Sequence of chain 1.B:
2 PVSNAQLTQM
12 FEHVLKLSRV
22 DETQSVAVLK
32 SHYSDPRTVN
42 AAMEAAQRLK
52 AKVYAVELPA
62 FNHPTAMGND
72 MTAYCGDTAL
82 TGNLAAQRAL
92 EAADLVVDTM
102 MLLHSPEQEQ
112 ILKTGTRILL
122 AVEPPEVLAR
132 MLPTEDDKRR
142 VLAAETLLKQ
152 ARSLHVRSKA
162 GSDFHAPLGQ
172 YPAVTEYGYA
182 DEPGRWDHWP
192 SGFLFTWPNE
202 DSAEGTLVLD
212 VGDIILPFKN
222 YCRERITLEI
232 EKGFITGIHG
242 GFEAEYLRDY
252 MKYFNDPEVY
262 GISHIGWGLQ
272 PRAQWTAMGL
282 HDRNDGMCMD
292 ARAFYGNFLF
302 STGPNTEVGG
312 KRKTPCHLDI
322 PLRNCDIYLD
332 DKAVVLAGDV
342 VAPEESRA

This small molecule binds to this protein.
Small molecule (SMILES): O=CNC(=O)/C=C\C(=O)O

Binding-site contacts:
Ligand atom OB1 contacts residue PHE196 of chain 1.B at 3.9 Å.
Ligand atom CD2 contacts residue ARG293 of chain 1.B at 4.2 Å.
Ligand atom CE2 contacts residue HIS189 of chain 1.B at 3.9 Å.
Ligand atom CG1 contacts residue PHE194 of chain 1.B at 3.7 Å (hydrophobic).
Ligand atom OH contacts residue TRP187 of chain 1.B at 4.0 Å.
Ligand atom OH contacts residue MET290 of chain 1.B at 3.5 Å.
Ligand atom CG1 contacts residue PHE196 of chain 1.B at 4.1 Å (hydrophobic).
Ligand atom OB2 contacts residue HIS105 of chain 1.B at 3.8 Å.
Ligand atom CD2 contacts residue THR73 of chain 1.B at 4.0 Å.
Ligand atom OB1 contacts residue GLU177 of chain 1.B at 2.6 Å (salt-bridge).
Ligand atom CE2 contacts residue MET290 of chain 1.B at 3.5 Å (hydrophobic).
Ligand atom OH contacts residue HIS189 of chain 1.B at 3.1 Å (h-bond).
Ligand atom CZ contacts residue HIS189 of chain 1.B at 3.9 Å.
Ligand atom NE1 contacts residue PHE194 of chain 1.B at 3.9 Å.
Ligand atom CD2 contacts residue MET288 of chain 1.B at 3.5 Å (hydrophobic).
Ligand atom CZ contacts residue ARG293 of chain 1.B at 4.1 Å.
Ligand atom CZ contacts residue PHE194 of chain 1.B at 4.2 Å (hydrophobic).
Ligand atom OB contacts residue HIS318 of chain 1.B at 4.3 Å.
Ligand atom CZ contacts residue GLU177 of chain 1.B at 3.9 Å.
Ligand atom CG contacts residue MET102 of chain 1.B at 3.8 Å (hydrophobic).
Ligand atom OB2 contacts residue TRP187 of chain 1.B at 4.4 Å.
Ligand atom CE2 contacts residue ARG293 of chain 1.B at 3.9 Å.
Ligand atom CE2 contacts residue MET288 of chain 1.B at 3.4 Å (hydrophobic).
Ligand atom OB2 contacts residue MET102 of chain 1.B at 3.5 Å.
Ligand atom CZ contacts residue MET290 of chain 1.B at 3.9 Å (hydrophobic).
Ligand atom NE1 contacts residue ARG293 of chain 1.B at 3.9 Å.
Ligand atom OB1 contacts residue TRP187 of chain 1.B at 4.5 Å.
Ligand atom OH contacts residue PHE194 of chain 1.B at 4.0 Å.
Ligand atom NE1 contacts residue GLU177 of chain 1.B at 4.0 Å.
Ligand atom OH contacts residue GLU177 of chain 1.B at 2.9 Å (salt-bridge).
Ligand atom OB contacts residue ASP320 of chain 1.B at 4.2 Å.
Ligand atom CD2 contacts residue MET102 of chain 1.B at 3.7 Å (hydrophobic).
Ligand atom CG1 contacts residue GLU177 of chain 1.B at 3.0 Å.